Binding-site contacts:
Ligand atom N contacts residue LYS51 of chain 1.C at 2.5 Å (salt-bridge).
Ligand atom C contacts residue C2N1 of chain 1.K at 1.1 Å.
Ligand atom OXT contacts residue SER78 of chain 1.C at 3.1 Å (h-bond).
Ligand atom C contacts residue LYS51 of chain 1.C at 4.2 Å.
Ligand atom O contacts residue GLY161 of chain 1.C at 4.1 Å.
Ligand atom OXT contacts residue GLN80 of chain 1.C at 3.0 Å (h-bond).
Ligand atom CA contacts residue C2N1 of chain 1.K at 1.1 Å.
Ligand atom O contacts residue GLN80 of chain 1.C at 3.6 Å.
Ligand atom CAE contacts residue THR199 of chain 1.C at 3.3 Å.
Ligand atom OXT contacts residue TYR294 of chain 1.C at 3.8 Å.
Ligand atom C contacts residue SER78 of chain 1.C at 3.6 Å.
Ligand atom OXT contacts residue LYS51 of chain 1.C at 4.4 Å.
Ligand atom CAE contacts residue C2N1 of chain 1.K at 1.0 Å.
Ligand atom CAE contacts residue PLP1 of chain 1.J at 2.9 Å.
Ligand atom CAE contacts residue GLY161 of chain 1.C at 3.9 Å.
Ligand atom OXT contacts residue ASN79 of chain 1.C at 2.9 Å (h-bond).
Ligand atom C contacts residue GLN80 of chain 1.C at 3.6 Å.
Ligand atom O contacts residue SER78 of chain 1.C at 3.3 Å (h-bond).
Ligand atom N contacts residue C2N1 of chain 1.K at 2.4 Å (h-bond).
Ligand atom N contacts residue TYR294 of chain 1.C at 3.5 Å (h-bond).
Ligand atom CA contacts residue GLY161 of chain 1.C at 4.4 Å.
Ligand atom CAE contacts residue TYR294 of chain 1.C at 4.0 Å (hydrophobic).
Ligand atom O contacts residue TYR294 of chain 1.C at 4.2 Å.
Ligand atom C contacts residue TYR294 of chain 1.C at 3.6 Å (hydrophobic).
Ligand atom C contacts residue PLP1 of chain 1.J at 3.7 Å.
Ligand atom C contacts residue ASN79 of chain 1.C at 4.1 Å.
Ligand atom N contacts residue PLP1 of chain 1.J at 1.5 Å.
Ligand atom OXT contacts residue C2N1 of chain 1.K at 0.6 Å (h-bond).
Ligand atom CAE contacts residue LYS51 of chain 1.C at 3.6 Å.
Ligand atom O contacts residue C2N1 of chain 1.K at 1.2 Å.
Ligand atom CA contacts residue LYS51 of chain 1.C at 3.2 Å.
Ligand atom CA contacts residue PLP1 of chain 1.J at 2.4 Å.
Ligand atom OXT contacts residue PLP1 of chain 1.J at 4.1 Å.
Ligand atom CA contacts residue TYR294 of chain 1.C at 3.5 Å (hydrophobic).
Ligand atom CA contacts residue GLN80 of chain 1.C at 4.5 Å.

Sequence of chain 1.C:
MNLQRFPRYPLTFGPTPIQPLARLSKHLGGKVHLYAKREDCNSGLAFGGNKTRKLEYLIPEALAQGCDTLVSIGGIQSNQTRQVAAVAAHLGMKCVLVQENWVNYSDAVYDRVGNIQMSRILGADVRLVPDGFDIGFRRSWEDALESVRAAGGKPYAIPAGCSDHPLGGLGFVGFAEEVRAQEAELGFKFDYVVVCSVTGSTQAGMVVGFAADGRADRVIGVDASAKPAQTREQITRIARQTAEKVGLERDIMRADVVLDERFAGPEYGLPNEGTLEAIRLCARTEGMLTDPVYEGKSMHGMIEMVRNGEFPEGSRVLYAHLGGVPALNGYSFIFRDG

This protein binds this small molecule.
Small molecule (SMILES): CC(=[NH2+])C(=O)[O-]